Sequence of chain 1.A:
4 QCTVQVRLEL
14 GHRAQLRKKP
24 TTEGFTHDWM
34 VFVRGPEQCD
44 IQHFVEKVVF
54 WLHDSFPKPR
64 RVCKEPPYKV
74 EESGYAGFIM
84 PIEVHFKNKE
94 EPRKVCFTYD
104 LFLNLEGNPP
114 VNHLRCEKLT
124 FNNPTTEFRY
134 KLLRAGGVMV

Binding-site contacts:
Ligand atom C9 contacts residue SER58 of chain 1.A at 3.2 Å.
Ligand atom C14 contacts residue PRO60 of chain 1.A at 3.8 Å (hydrophobic).
Ligand atom C3 contacts residue ALA79 of chain 1.A at 3.7 Å (hydrophobic).
Ligand atom O1 contacts residue GLY77 of chain 1.A at 3.1 Å.
Ligand atom N1 contacts residue TYR78 of chain 1.A at 3.6 Å.
Ligand atom C8 contacts residue PHE59 of chain 1.A at 3.3 Å (hydrophobic).
Ligand atom C7 contacts residue SER58 of chain 1.A at 3.8 Å.
Ligand atom C4 contacts residue ALA79 of chain 1.A at 3.8 Å (hydrophobic).
Ligand atom C10 contacts residue PHE28 of chain 1.A at 3.4 Å (hydrophobic).
Ligand atom C5 contacts residue HIS56 of chain 1.A at 3.8 Å.
Ligand atom C6 contacts residue PHE59 of chain 1.A at 3.6 Å (hydrophobic).
Ligand atom C2 contacts residue SER58 of chain 1.A at 3.8 Å.
Ligand atom O1 contacts residue TYR78 of chain 1.A at 3.1 Å (h-bond).
Ligand atom O2 contacts residue GLU75 of chain 1.A at 2.4 Å (salt-bridge).
Ligand atom C11 contacts residue PHE28 of chain 1.A at 3.6 Å (hydrophobic).
Ligand atom C15 contacts residue PHE28 of chain 1.A at 3.6 Å (hydrophobic).
Ligand atom N3 contacts residue SER58 of chain 1.A at 3.1 Å (h-bond).
Ligand atom C3 contacts residue SER58 of chain 1.A at 3.9 Å.
Ligand atom C4 contacts residue PHE81 of chain 1.A at 3.9 Å (hydrophobic).
Ligand atom C7 contacts residue PHE59 of chain 1.A at 3.5 Å (hydrophobic).
Ligand atom C8 contacts residue SER76 of chain 1.A at 3.5 Å.
Ligand atom C4 contacts residue GLY80 of chain 1.A at 3.5 Å.
Ligand atom N1 contacts residue PHE59 of chain 1.A at 3.9 Å.
Ligand atom C11 contacts residue SER76 of chain 1.A at 3.5 Å.
Ligand atom C15 contacts residue PRO60 of chain 1.A at 3.7 Å (hydrophobic).
Ligand atom C11 contacts residue GLU75 of chain 1.A at 3.4 Å.
Ligand atom C6 contacts residue SER58 of chain 1.A at 3.9 Å.
Ligand atom C7 contacts residue TYR78 of chain 1.A at 3.8 Å (hydrophobic).
Ligand atom C11 contacts residue PHE59 of chain 1.A at 3.7 Å (hydrophobic).
Ligand atom C8 contacts residue PHE28 of chain 1.A at 3.7 Å (hydrophobic).
Ligand atom C1 contacts residue SER58 of chain 1.A at 3.8 Å.
Ligand atom C3 contacts residue PHE81 of chain 1.A at 3.7 Å (hydrophobic).
Ligand atom N1 contacts residue SER58 of chain 1.A at 3.0 Å (h-bond).
Ligand atom N2 contacts residue PHE28 of chain 1.A at 3.5 Å.
Ligand atom C1 contacts residue TYR78 of chain 1.A at 3.6 Å (hydrophobic).
Ligand atom C12 contacts residue GLU75 of chain 1.A at 3.3 Å.
Ligand atom N2 contacts residue PHE59 of chain 1.A at 3.8 Å.
Ligand atom O1 contacts residue PHE59 of chain 1.A at 3.7 Å.
Ligand atom C6 contacts residue TYR78 of chain 1.A at 3.4 Å (hydrophobic).
Ligand atom C3 contacts residue PHE59 of chain 1.A at 3.9 Å (hydrophobic).

This small molecule binds to this protein.
Small molecule (SMILES): O=C(NC1CCCC1)c1cn(-c2cccc(O)c2)cn1